Binding-site contacts:
Ligand atom NAN contacts residue SER642 of chain 1.C at 3.8 Å.
Ligand atom CAL contacts residue PRO750 of chain 1.D at 4.2 Å (hydrophobic).
Ligand atom FAB contacts residue HIS551 of chain 1.C at 4.2 Å.
Ligand atom OAA contacts residue GLU641 of chain 1.C at 3.5 Å.
Ligand atom CAE contacts residue TYR555 of chain 1.C at 3.1 Å (hydrophobic).
Ligand atom CAL contacts residue LYS749 of chain 1.D at 4.0 Å.
Ligand atom CAT contacts residue PRO750 of chain 1.D at 4.2 Å (hydrophobic).
Ligand atom NAN contacts residue ILE755 of chain 1.D at 3.5 Å.
Ligand atom CAI contacts residue ILE774 of chain 1.D at 3.4 Å (hydrophobic).
Ligand atom CAI contacts residue LEU770 of chain 1.D at 4.0 Å (hydrophobic).
Ligand atom CAK contacts residue GLY640 of chain 1.C at 3.1 Å.
Ligand atom CAF contacts residue LEU770 of chain 1.D at 3.8 Å (hydrophobic).
Ligand atom FAC contacts residue HIS777 of chain 1.D at 4.1 Å.
Ligand atom FAC contacts residue ILE774 of chain 1.D at 3.8 Å.
Ligand atom FAD contacts residue HIS777 of chain 1.D at 4.1 Å.
Ligand atom CAF contacts residue PHE773 of chain 1.D at 3.2 Å (hydrophobic).
Ligand atom CAL contacts residue PRO552 of chain 1.C at 3.5 Å (hydrophobic).
Ligand atom FAB contacts residue VAL550 of chain 1.C at 3.3 Å.
Ligand atom CAM contacts residue ILE774 of chain 1.D at 3.8 Å (hydrophobic).
Ligand atom FAB contacts residue PHE773 of chain 1.D at 4.2 Å.
Ligand atom CAQ contacts residue SER642 of chain 1.C at 3.9 Å.
Ligand atom NAO contacts residue SER642 of chain 1.C at 3.2 Å (h-bond).
Ligand atom CAP contacts residue ILE774 of chain 1.D at 3.8 Å (hydrophobic).
Ligand atom CAQ contacts residue ILE774 of chain 1.D at 4.1 Å (hydrophobic).
Ligand atom CAF contacts residue TYR555 of chain 1.C at 4.0 Å (hydrophobic).
Ligand atom FAD contacts residue PRO750 of chain 1.D at 3.0 Å.
Ligand atom OAA contacts residue SER642 of chain 1.C at 2.8 Å (h-bond).
Ligand atom CAP contacts residue SER642 of chain 1.C at 4.0 Å.
Ligand atom CAH contacts residue LYS749 of chain 1.D at 3.9 Å.
Ligand atom CAH contacts residue GLY640 of chain 1.C at 3.4 Å.
Ligand atom FAB contacts residue PRO552 of chain 1.C at 4.0 Å.
Ligand atom CAG contacts residue TYR555 of chain 1.C at 3.9 Å (hydrophobic).
Ligand atom NAO contacts residue ILE774 of chain 1.D at 3.8 Å.
Ligand atom FAD contacts residue LYS749 of chain 1.D at 3.5 Å.
Ligand atom CAH contacts residue PRO552 of chain 1.C at 3.5 Å (hydrophobic).
Ligand atom NAN contacts residue ILE774 of chain 1.D at 4.0 Å.
Ligand atom CAE contacts residue PHE773 of chain 1.D at 3.4 Å (hydrophobic).
Ligand atom FAC contacts residue PHE773 of chain 1.D at 4.2 Å.
Ligand atom CAG contacts residue ARG637 of chain 1.C at 3.9 Å.
Ligand atom CAI contacts residue PHE773 of chain 1.D at 4.1 Å (hydrophobic).

Sequence of chain 1.C:
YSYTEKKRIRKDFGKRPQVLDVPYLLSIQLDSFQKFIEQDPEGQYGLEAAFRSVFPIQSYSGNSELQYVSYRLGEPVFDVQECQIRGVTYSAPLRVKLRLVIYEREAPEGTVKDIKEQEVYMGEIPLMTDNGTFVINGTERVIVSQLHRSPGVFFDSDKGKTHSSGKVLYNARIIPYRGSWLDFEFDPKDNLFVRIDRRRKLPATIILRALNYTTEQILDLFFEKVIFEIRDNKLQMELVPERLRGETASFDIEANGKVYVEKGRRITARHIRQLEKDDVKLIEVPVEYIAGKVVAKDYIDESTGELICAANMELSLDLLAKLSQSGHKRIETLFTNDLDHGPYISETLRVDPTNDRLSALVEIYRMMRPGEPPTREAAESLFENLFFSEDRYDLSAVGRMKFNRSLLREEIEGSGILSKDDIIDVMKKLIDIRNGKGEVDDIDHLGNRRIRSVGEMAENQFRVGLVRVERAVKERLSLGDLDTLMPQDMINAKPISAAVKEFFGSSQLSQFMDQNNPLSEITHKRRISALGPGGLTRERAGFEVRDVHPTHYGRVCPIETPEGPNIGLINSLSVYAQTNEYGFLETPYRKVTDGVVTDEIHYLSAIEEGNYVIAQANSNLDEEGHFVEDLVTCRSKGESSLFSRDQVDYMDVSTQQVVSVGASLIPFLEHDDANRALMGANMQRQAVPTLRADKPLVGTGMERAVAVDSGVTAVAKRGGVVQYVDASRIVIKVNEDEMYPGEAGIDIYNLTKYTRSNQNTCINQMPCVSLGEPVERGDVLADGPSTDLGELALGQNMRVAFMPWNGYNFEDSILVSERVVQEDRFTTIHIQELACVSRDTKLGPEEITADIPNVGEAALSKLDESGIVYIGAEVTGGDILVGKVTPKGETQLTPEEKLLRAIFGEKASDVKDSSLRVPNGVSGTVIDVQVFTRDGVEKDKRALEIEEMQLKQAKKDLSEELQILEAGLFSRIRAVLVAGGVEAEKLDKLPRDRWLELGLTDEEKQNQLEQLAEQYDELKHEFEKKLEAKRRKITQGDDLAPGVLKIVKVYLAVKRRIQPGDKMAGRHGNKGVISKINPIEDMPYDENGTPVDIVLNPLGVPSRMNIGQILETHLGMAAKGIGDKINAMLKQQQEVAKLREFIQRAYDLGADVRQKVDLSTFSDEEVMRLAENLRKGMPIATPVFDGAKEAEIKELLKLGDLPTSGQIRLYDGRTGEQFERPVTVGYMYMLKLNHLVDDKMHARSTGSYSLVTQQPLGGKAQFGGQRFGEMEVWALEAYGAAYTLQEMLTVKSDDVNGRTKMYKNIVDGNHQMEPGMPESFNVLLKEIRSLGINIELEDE

The small molecule below binds the protein below.
Small molecule (SMILES): ON/C(=N/c1ccccc1)c1cccc(C(F)(F)F)c1

Sequence of chain 1.D:
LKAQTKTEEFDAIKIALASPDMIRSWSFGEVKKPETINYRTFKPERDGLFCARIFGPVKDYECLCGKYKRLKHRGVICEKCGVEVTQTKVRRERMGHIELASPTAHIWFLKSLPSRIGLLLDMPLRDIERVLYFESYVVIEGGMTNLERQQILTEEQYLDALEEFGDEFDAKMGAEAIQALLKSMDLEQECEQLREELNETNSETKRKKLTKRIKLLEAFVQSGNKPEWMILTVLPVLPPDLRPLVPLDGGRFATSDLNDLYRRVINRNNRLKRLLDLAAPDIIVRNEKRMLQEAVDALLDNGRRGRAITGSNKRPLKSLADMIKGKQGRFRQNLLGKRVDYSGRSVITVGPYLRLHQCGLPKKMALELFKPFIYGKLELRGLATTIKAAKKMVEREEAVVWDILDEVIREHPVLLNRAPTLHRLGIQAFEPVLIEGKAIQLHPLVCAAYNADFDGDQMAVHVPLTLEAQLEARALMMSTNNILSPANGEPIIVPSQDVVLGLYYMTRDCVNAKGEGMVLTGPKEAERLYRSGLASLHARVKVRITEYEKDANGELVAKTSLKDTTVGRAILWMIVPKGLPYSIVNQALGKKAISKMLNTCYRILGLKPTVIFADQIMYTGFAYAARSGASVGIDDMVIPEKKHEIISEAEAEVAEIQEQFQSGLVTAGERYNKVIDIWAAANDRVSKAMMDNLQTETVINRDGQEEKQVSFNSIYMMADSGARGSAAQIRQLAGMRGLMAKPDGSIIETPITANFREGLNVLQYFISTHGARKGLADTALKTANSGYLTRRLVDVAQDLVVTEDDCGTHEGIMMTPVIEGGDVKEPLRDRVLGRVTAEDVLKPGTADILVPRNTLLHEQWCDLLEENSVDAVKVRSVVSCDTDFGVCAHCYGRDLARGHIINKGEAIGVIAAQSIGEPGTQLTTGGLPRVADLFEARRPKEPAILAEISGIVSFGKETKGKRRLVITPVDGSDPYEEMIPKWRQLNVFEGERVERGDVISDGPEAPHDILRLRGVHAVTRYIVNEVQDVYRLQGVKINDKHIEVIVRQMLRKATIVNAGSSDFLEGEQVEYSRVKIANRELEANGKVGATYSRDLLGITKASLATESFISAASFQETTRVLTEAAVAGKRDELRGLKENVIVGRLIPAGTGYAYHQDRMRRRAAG